Sequence of chain 1.A:
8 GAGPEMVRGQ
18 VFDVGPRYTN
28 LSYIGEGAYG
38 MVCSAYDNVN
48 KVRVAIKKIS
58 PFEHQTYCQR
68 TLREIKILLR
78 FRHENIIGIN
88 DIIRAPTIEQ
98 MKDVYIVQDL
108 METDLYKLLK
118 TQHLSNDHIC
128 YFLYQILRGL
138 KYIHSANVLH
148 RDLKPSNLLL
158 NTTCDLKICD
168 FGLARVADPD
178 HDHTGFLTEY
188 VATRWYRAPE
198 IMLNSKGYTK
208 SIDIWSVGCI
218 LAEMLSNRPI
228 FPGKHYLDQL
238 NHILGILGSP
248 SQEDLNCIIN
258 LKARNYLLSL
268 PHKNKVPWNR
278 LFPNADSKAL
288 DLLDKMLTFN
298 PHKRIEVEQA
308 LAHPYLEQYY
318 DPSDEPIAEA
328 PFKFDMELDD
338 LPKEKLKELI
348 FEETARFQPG

This small molecule binds to this protein.
Small molecule (SMILES): Nc1n[nH]c2nnc(-c3c(-c4ccccc4)nn4ccccc34)cc12

Binding-site contacts:
Ligand atom C1 contacts residue ASN154 of chain 1.A at 3.6 Å.
Ligand atom C14 contacts residue LYS54 of chain 1.A at 3.6 Å.
Ligand atom C11 contacts residue GLN105 of chain 1.A at 3.7 Å.
Ligand atom C15 contacts residue ALA52 of chain 1.A at 3.8 Å (hydrophobic).
Ligand atom C15 contacts residue LYS54 of chain 1.A at 3.5 Å.
Ligand atom N30 contacts residue GLN105 of chain 1.A at 3.2 Å (h-bond).
Ligand atom C14 contacts residue ILE103 of chain 1.A at 3.3 Å (hydrophobic).
Ligand atom N30 contacts residue ASP106 of chain 1.A at 3.0 Å (salt-bridge).
Ligand atom C2 contacts residue ASP167 of chain 1.A at 3.7 Å.
Ligand atom C13 contacts residue ILE103 of chain 1.A at 3.9 Å (hydrophobic).
Ligand atom C16 contacts residue LYS54 of chain 1.A at 3.7 Å.
Ligand atom C6 contacts residue ASN154 of chain 1.A at 3.5 Å.
Ligand atom C16 contacts residue VAL39 of chain 1.A at 3.9 Å (hydrophobic).
Ligand atom C23 contacts residue LEU156 of chain 1.A at 3.8 Å (hydrophobic).
Ligand atom C14 contacts residue GLN105 of chain 1.A at 3.6 Å.
Ligand atom C27 contacts residue ALA52 of chain 1.A at 3.5 Å (hydrophobic).
Ligand atom N28 contacts residue MET108 of chain 1.A at 3.0 Å (h-bond).
Ligand atom N30 contacts residue ALA52 of chain 1.A at 3.8 Å.
Ligand atom N29 contacts residue MET108 of chain 1.A at 3.1 Å (h-bond).
Ligand atom C14 contacts residue ALA52 of chain 1.A at 3.9 Å (hydrophobic).
Ligand atom N29 contacts residue ALA52 of chain 1.A at 3.9 Å.
Ligand atom C13 contacts residue GLN105 of chain 1.A at 3.3 Å.
Ligand atom C12 contacts residue LYS54 of chain 1.A at 3.6 Å.
Ligand atom N30 contacts residue LEU156 of chain 1.A at 3.9 Å.
Ligand atom C16 contacts residue GLN105 of chain 1.A at 3.8 Å.
Ligand atom C15 contacts residue GLN105 of chain 1.A at 3.7 Å.
Ligand atom C5 contacts residue CYS166 of chain 1.A at 3.7 Å (hydrophobic).
Ligand atom C1 contacts residue ASP167 of chain 1.A at 3.5 Å.
Ligand atom C22 contacts residue LEU156 of chain 1.A at 3.7 Å (hydrophobic).
Ligand atom C22 contacts residue GLN105 of chain 1.A at 3.6 Å.
Ligand atom C27 contacts residue ASP106 of chain 1.A at 3.9 Å.
Ligand atom C6 contacts residue SER153 of chain 1.A at 3.4 Å.
Ligand atom C15 contacts residue ILE53 of chain 1.A at 3.8 Å (hydrophobic).
Ligand atom C5 contacts residue SER153 of chain 1.A at 3.5 Å.
Ligand atom N28 contacts residue ALA52 of chain 1.A at 3.4 Å.
Ligand atom C12 contacts residue GLN105 of chain 1.A at 3.5 Å.
Ligand atom N30 contacts residue MET108 of chain 1.A at 3.7 Å.
Ligand atom N7 contacts residue LYS54 of chain 1.A at 3.5 Å (salt-bridge).
Ligand atom C13 contacts residue LYS54 of chain 1.A at 3.8 Å.
Ligand atom C4 contacts residue CYS166 of chain 1.A at 3.7 Å (hydrophobic).